Sequence of chain 44.E:
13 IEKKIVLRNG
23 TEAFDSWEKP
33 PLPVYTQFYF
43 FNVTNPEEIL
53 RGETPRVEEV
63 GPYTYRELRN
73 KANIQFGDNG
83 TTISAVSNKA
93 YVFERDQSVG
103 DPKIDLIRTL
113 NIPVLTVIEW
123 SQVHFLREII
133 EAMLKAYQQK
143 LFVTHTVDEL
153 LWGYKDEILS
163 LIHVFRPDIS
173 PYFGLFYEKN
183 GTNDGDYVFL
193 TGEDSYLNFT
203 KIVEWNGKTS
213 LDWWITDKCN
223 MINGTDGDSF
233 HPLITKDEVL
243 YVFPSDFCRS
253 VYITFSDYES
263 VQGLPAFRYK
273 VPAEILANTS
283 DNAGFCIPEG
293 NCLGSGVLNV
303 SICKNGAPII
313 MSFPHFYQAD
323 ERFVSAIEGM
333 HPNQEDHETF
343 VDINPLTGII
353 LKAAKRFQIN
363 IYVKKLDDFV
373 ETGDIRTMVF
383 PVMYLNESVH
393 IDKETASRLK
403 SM

The protein below binds the small molecule below.
Small molecule (SMILES): CC(=O)N[C@H]1[C@H](O[C@H]2[C@H](O)[C@@H](NC(C)=O)CO[C@@H]2CO)O[C@H](CO)[C@@H](O)[C@@H]1O

Binding-site contacts:
Ligand atom O5 contacts residue ASN280 of chain 44.E at 2.4 Å (h-bond).
Ligand atom C5 contacts residue ASN280 of chain 44.E at 3.7 Å.
Ligand atom O7 contacts residue ASN280 of chain 44.E at 4.4 Å.
Ligand atom C7 contacts residue ASN280 of chain 44.E at 3.9 Å.
Ligand atom C2 contacts residue ASN280 of chain 44.E at 2.5 Å.
Ligand atom C3 contacts residue ASN280 of chain 44.E at 3.8 Å.
Ligand atom C8 contacts residue ARG324 of chain 44.E at 4.2 Å.
Ligand atom C4 contacts residue ASN280 of chain 44.E at 4.2 Å.
Ligand atom C1 contacts residue ASN280 of chain 44.E at 1.4 Å.
Ligand atom N2 contacts residue ASN280 of chain 44.E at 2.9 Å (h-bond).
Ligand atom C8 contacts residue GLY296 of chain 44.E at 4.4 Å.